Sequence of chain 1.A:
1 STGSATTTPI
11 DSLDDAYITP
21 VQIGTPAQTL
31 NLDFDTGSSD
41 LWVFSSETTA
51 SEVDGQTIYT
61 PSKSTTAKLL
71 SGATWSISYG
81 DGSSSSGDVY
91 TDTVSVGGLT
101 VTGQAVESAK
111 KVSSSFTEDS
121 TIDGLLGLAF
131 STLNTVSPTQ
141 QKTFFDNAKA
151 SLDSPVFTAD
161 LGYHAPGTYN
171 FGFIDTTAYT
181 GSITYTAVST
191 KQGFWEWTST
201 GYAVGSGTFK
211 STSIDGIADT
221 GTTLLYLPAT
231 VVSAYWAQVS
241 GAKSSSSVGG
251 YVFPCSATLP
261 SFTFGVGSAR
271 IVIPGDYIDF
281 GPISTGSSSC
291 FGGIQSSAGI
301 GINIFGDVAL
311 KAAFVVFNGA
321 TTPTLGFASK

This protein binds this small molecule.
Small molecule (SMILES): N#Cc1c(N)n[nH]c1N1CCCC1

Binding-site contacts:
Ligand atom C2 contacts residue TRP236 of chain 1.A at 3.9 Å (hydrophobic).
Ligand atom C1 contacts residue LYS243 of chain 1.A at 4.2 Å.
Ligand atom N3 contacts residue SER244 of chain 1.A at 3.7 Å.
Ligand atom N contacts residue SER244 of chain 1.A at 4.1 Å.
Ligand atom C4 contacts residue TYR251 of chain 1.A at 3.4 Å (hydrophobic).
Ligand atom C3 contacts residue ALA237 of chain 1.A at 3.7 Å (hydrophobic).
Ligand atom C1 contacts residue ALA242 of chain 1.A at 3.6 Å (hydrophobic).
Ligand atom C5 contacts residue LYS243 of chain 1.A at 4.4 Å.
Ligand atom C contacts residue TYR251 of chain 1.A at 3.5 Å (hydrophobic).
Ligand atom C7 contacts residue SER244 of chain 1.A at 3.7 Å.
Ligand atom N4 contacts residue SER244 of chain 1.A at 3.8 Å.
Ligand atom N2 contacts residue TYR251 of chain 1.A at 3.5 Å.
Ligand atom C5 contacts residue TYR251 of chain 1.A at 4.4 Å (hydrophobic).
Ligand atom C1 contacts residue TYR251 of chain 1.A at 4.1 Å (hydrophobic).
Ligand atom C2 contacts residue TYR251 of chain 1.A at 4.3 Å (hydrophobic).
Ligand atom C2 contacts residue ALA242 of chain 1.A at 3.9 Å (hydrophobic).
Ligand atom C2 contacts residue ALA237 of chain 1.A at 3.8 Å (hydrophobic).
Ligand atom C6 contacts residue SER244 of chain 1.A at 3.4 Å.
Ligand atom N1 contacts residue TYR251 of chain 1.A at 2.9 Å (h-bond).
Ligand atom N3 contacts residue LYS243 of chain 1.A at 3.1 Å.
Ligand atom C contacts residue SER244 of chain 1.A at 4.3 Å.
Ligand atom C3 contacts residue SER233 of chain 1.A at 3.6 Å.
Ligand atom C6 contacts residue LYS243 of chain 1.A at 3.6 Å.
Ligand atom C4 contacts residue SER233 of chain 1.A at 3.2 Å.
Ligand atom C3 contacts residue TRP236 of chain 1.A at 4.2 Å (hydrophobic).
Ligand atom N3 contacts residue ALA242 of chain 1.A at 4.3 Å.
Ligand atom N contacts residue TYR251 of chain 1.A at 3.7 Å.
Ligand atom C5 contacts residue SER244 of chain 1.A at 3.6 Å.